A small-molecule ligand and the protein it binds are described below.
Small molecule (SMILES): O=C1CCNC(=O)N1

Binding-site contacts:
Ligand atom C4 contacts residue GLN171 of chain 1.C at 3.6 Å.
Ligand atom N1 contacts residue TRP77 of chain 1.C at 4.0 Å.
Ligand atom C2 contacts residue LYS101 of chain 1.C at 3.7 Å.
Ligand atom N3 contacts residue LYS101 of chain 1.C at 3.9 Å.
Ligand atom C2 contacts residue TRP77 of chain 1.C at 3.6 Å (hydrophobic).
Ligand atom C2 contacts residue GLN171 of chain 1.C at 3.4 Å.
Ligand atom O4 contacts residue GLN171 of chain 1.C at 3.2 Å (h-bond).
Ligand atom C6 contacts residue LEU74 of chain 1.C at 3.4 Å (hydrophobic).
Ligand atom O4 contacts residue PHE115 of chain 1.C at 3.4 Å.
Ligand atom O4 contacts residue TRP167 of chain 1.C at 4.2 Å.
Ligand atom C5 contacts residue TRP77 of chain 1.C at 4.3 Å (hydrophobic).
Ligand atom O4 contacts residue GLN179 of chain 1.D at 3.1 Å (h-bond).
Ligand atom C6 contacts residue TRP77 of chain 1.C at 3.8 Å (hydrophobic).
Ligand atom O4 contacts residue PHE176 of chain 1.D at 3.5 Å.
Ligand atom C4 contacts residue TRP167 of chain 1.C at 3.8 Å (hydrophobic).
Ligand atom C6 contacts residue GLN179 of chain 1.D at 3.9 Å.
Ligand atom N3 contacts residue TRP77 of chain 1.C at 3.5 Å.
Ligand atom C2 contacts residue TRP167 of chain 1.C at 3.6 Å (hydrophobic).
Ligand atom C5 contacts residue GLN179 of chain 1.D at 2.7 Å.
Ligand atom C4 contacts residue TRP77 of chain 1.C at 3.7 Å (hydrophobic).
Ligand atom N1 contacts residue TRP167 of chain 1.C at 3.5 Å.
Ligand atom C6 contacts residue TRP167 of chain 1.C at 4.3 Å (hydrophobic).
Ligand atom C6 contacts residue LEU134 of chain 1.C at 4.3 Å (hydrophobic).
Ligand atom C5 contacts residue PHE115 of chain 1.C at 4.1 Å (hydrophobic).
Ligand atom O4 contacts residue TRP77 of chain 1.C at 3.8 Å.
Ligand atom C5 contacts residue TRP167 of chain 1.C at 3.7 Å (hydrophobic).
Ligand atom C4 contacts residue PHE115 of chain 1.C at 4.0 Å (hydrophobic).
Ligand atom C6 contacts residue LEU78 of chain 1.C at 4.2 Å (hydrophobic).
Ligand atom O2 contacts residue LYS101 of chain 1.C at 2.8 Å (salt-bridge).
Ligand atom N3 contacts residue GLN171 of chain 1.C at 2.5 Å (h-bond).
Ligand atom O2 contacts residue TRP167 of chain 1.C at 3.4 Å.
Ligand atom C5 contacts residue LEU74 of chain 1.C at 4.3 Å (hydrophobic).
Ligand atom N3 contacts residue TRP167 of chain 1.C at 3.6 Å.
Ligand atom N1 contacts residue LEU78 of chain 1.C at 3.7 Å.
Ligand atom O2 contacts residue TRP77 of chain 1.C at 3.4 Å.
Ligand atom O2 contacts residue GLN171 of chain 1.C at 3.3 Å (h-bond).
Ligand atom C4 contacts residue GLN179 of chain 1.D at 3.5 Å.

Sequence of chain 1.D:
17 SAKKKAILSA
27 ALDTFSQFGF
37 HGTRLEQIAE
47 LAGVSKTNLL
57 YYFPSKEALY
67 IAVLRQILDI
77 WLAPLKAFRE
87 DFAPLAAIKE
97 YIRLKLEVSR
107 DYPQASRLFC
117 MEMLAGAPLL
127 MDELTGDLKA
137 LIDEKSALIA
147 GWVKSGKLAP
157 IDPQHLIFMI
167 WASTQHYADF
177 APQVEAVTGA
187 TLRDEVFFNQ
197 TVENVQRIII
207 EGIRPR

Sequence of chain 1.C:
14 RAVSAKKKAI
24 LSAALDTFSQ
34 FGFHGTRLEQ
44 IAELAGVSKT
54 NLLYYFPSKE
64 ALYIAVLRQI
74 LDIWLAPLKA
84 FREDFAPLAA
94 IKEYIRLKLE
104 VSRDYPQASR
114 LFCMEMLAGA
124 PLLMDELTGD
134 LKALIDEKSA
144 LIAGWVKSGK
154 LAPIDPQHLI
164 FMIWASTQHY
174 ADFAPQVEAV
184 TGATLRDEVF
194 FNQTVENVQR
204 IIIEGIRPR